Binding-site contacts:
Ligand atom O1 contacts residue TYR52 of chain 1.B at 2.6 Å (h-bond).
Ligand atom C12 contacts residue VAL79 of chain 1.B at 3.8 Å (hydrophobic).
Ligand atom C7 contacts residue MET186 of chain 1.B at 3.9 Å (hydrophobic).
Ligand atom C11 contacts residue PHE88 of chain 1.B at 3.5 Å (hydrophobic).
Ligand atom C29 contacts residue ARG48 of chain 1.B at 3.2 Å.
Ligand atom C23 contacts residue TYR52 of chain 1.B at 3.9 Å (hydrophobic).
Ligand atom C22 contacts residue GLN74 of chain 1.B at 3.4 Å.
Ligand atom C8 contacts residue LEU438 of chain 1.B at 3.5 Å (hydrophobic).
Ligand atom C22 contacts residue SER73 of chain 1.B at 3.7 Å.
Ligand atom C13 contacts residue ALA75 of chain 1.B at 3.6 Å (hydrophobic).
Ligand atom O2 contacts residue SER73 of chain 1.B at 3.6 Å.
Ligand atom C1 contacts residue TYR52 of chain 1.B at 3.7 Å (hydrophobic).
Ligand atom O3 contacts residue GLN74 of chain 1.B at 2.8 Å (h-bond).
Ligand atom C18 contacts residue PRO26 of chain 1.B at 3.7 Å (hydrophobic).
Ligand atom O3 contacts residue SER73 of chain 1.B at 3.6 Å.
Ligand atom C10 contacts residue PHE88 of chain 1.B at 3.9 Å (hydrophobic).
Ligand atom C30 contacts residue GLN74 of chain 1.B at 3.8 Å.
Ligand atom C29 contacts residue GLN74 of chain 1.B at 3.5 Å.
Ligand atom C14 contacts residue ALA75 of chain 1.B at 3.6 Å (hydrophobic).
Ligand atom C12 contacts residue LEU438 of chain 1.B at 3.6 Å (hydrophobic).
Ligand atom C8 contacts residue MET186 of chain 1.B at 3.9 Å (hydrophobic).
Ligand atom C12 contacts residue LEU76 of chain 1.B at 3.7 Å (hydrophobic).
Ligand atom C7 contacts residue LEU438 of chain 1.B at 3.8 Å (hydrophobic).
Ligand atom C27 contacts residue LEU21 of chain 1.B at 3.3 Å (hydrophobic).
Ligand atom C28 contacts residue GLN74 of chain 1.B at 3.5 Å.
Ligand atom O2 contacts residue LEU189 of chain 1.B at 3.8 Å.
Ligand atom C31 contacts residue LEU189 of chain 1.B at 3.0 Å (hydrophobic).
Ligand atom C23 contacts residue ARG48 of chain 1.B at 3.9 Å.
Ligand atom C3 contacts residue LEU30 of chain 1.B at 3.6 Å (hydrophobic).
Ligand atom C11 contacts residue LEU438 of chain 1.B at 3.5 Å (hydrophobic).
Ligand atom C16 contacts residue ALA331 of chain 1.B at 3.9 Å (hydrophobic).
Ligand atom C26 contacts residue LEU189 of chain 1.B at 3.3 Å (hydrophobic).
Ligand atom C25 contacts residue ARG48 of chain 1.B at 3.4 Å.
Ligand atom N2 contacts residue LEU189 of chain 1.B at 3.2 Å (h-bond).
Ligand atom C24 contacts residue ARG48 of chain 1.B at 3.5 Å.
Ligand atom C28 contacts residue ARG48 of chain 1.B at 3.1 Å.
Ligand atom O2 contacts residue GLN74 of chain 1.B at 3.3 Å (h-bond).
Ligand atom C20 contacts residue VAL27 of chain 1.B at 3.6 Å (hydrophobic).
Ligand atom C9 contacts residue ALA75 of chain 1.B at 3.9 Å (hydrophobic).
Ligand atom O2 contacts residue ALA75 of chain 1.B at 2.9 Å (h-bond).

Sequence of chain 1.B:
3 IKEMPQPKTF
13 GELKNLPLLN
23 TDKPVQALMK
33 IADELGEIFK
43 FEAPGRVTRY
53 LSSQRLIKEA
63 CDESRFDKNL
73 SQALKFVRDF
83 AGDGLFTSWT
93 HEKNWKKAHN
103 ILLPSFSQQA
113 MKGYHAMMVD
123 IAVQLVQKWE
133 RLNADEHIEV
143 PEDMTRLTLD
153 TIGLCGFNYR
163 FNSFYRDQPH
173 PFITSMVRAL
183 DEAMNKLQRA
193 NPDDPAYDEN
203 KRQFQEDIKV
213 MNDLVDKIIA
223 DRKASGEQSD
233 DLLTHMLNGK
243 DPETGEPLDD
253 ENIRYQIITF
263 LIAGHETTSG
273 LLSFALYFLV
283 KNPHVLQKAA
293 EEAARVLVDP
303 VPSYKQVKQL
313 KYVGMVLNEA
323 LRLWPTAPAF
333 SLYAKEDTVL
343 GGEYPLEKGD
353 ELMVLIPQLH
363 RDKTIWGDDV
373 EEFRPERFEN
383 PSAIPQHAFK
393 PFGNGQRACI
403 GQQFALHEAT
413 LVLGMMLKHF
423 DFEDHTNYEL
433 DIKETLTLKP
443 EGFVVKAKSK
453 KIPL

This protein binds this small molecule.
Small molecule (SMILES): CC(C)c1ccc2c(c1)CC[C@H]1[C@](C)(C(=O)N[C@@H](Cc3c[nH]c4ccccc34)C(=O)O)CCC[C@]21C